A small-molecule ligand and the protein it binds are described below.
Small molecule (SMILES): CC(=O)N[C@@H]1[C@@H](O)[C@H](O)[C@@H](CO)O[C@H]1O

Binding-site contacts:
Ligand atom O5 contacts residue ASN53 of chain 1.B at 2.4 Å (h-bond).
Ligand atom C2 contacts residue ASN53 of chain 1.B at 2.4 Å.
Ligand atom C1 contacts residue ASN53 of chain 1.B at 1.4 Å.
Ligand atom N2 contacts residue ASN53 of chain 1.B at 2.9 Å (h-bond).
Ligand atom C1 contacts residue GLN51 of chain 1.B at 3.2 Å.
Ligand atom O5 contacts residue GLN51 of chain 1.B at 3.5 Å (h-bond).
Ligand atom C5 contacts residue ASN53 of chain 1.B at 3.7 Å.
Ligand atom O7 contacts residue ASN53 of chain 1.B at 3.2 Å (h-bond).
Ligand atom C4 contacts residue ASN53 of chain 1.B at 4.2 Å.
Ligand atom C2 contacts residue GLN51 of chain 1.B at 4.2 Å.
Ligand atom C2 contacts residue THR55 of chain 1.B at 4.2 Å.
Ligand atom C1 contacts residue THR55 of chain 1.B at 3.6 Å.
Ligand atom C3 contacts residue GLN51 of chain 1.B at 4.3 Å.
Ligand atom C4 contacts residue GLN51 of chain 1.B at 4.3 Å.
Ligand atom C7 contacts residue ASN53 of chain 1.B at 3.2 Å.
Ligand atom C8 contacts residue THR55 of chain 1.B at 3.4 Å.
Ligand atom C3 contacts residue ASN53 of chain 1.B at 3.8 Å.
Ligand atom N2 contacts residue THR55 of chain 1.B at 3.6 Å.
Ligand atom C5 contacts residue GLN51 of chain 1.B at 3.3 Å.
Ligand atom C8 contacts residue ASN53 of chain 1.B at 4.4 Å.
Ligand atom C6 contacts residue GLN51 of chain 1.B at 4.1 Å.
Ligand atom C7 contacts residue THR55 of chain 1.B at 4.0 Å.

Sequence of chain 1.B:
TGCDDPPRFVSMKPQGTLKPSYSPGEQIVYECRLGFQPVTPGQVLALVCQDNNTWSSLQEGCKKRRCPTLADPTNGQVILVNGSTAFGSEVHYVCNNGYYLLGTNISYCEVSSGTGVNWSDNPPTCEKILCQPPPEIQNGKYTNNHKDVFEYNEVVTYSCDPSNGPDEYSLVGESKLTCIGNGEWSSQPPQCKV